This small molecule binds to this protein.
Small molecule (SMILES): CC(=O)N[C@H]1[C@H](O[C@H]2[C@H](O)[C@@H](NC(C)=O)CO[C@@H]2CO)O[C@H](CO)[C@@H](O)[C@@H]1O

Binding-site contacts:
Ligand atom O5 contacts residue ASN119 of chain 1.I at 2.4 Å (h-bond).
Ligand atom C3 contacts residue ASN119 of chain 1.I at 2.8 Å.
Ligand atom O6 contacts residue TRP118 of chain 1.I at 4.5 Å.
Ligand atom O7 contacts residue ASN158 of chain 1.I at 4.1 Å.
Ligand atom N2 contacts residue ASN119 of chain 1.I at 3.6 Å.
Ligand atom C8 contacts residue ASN119 of chain 1.I at 4.3 Å.
Ligand atom O5 contacts residue TRP118 of chain 1.I at 3.8 Å.
Ligand atom C1 contacts residue TRP118 of chain 1.I at 4.3 Å (hydrophobic).
Ligand atom C5 contacts residue ASN119 of chain 1.I at 3.3 Å.
Ligand atom C2 contacts residue ASN119 of chain 1.I at 2.3 Å.
Ligand atom O3 contacts residue ASN119 of chain 1.I at 2.7 Å (h-bond).
Ligand atom C1 contacts residue ASN119 of chain 1.I at 1.4 Å.
Ligand atom C7 contacts residue ASN119 of chain 1.I at 4.5 Å.
Ligand atom C6 contacts residue ASN119 of chain 1.I at 4.5 Å.
Ligand atom C4 contacts residue ASN119 of chain 1.I at 3.1 Å.

Sequence of chain 1.I:
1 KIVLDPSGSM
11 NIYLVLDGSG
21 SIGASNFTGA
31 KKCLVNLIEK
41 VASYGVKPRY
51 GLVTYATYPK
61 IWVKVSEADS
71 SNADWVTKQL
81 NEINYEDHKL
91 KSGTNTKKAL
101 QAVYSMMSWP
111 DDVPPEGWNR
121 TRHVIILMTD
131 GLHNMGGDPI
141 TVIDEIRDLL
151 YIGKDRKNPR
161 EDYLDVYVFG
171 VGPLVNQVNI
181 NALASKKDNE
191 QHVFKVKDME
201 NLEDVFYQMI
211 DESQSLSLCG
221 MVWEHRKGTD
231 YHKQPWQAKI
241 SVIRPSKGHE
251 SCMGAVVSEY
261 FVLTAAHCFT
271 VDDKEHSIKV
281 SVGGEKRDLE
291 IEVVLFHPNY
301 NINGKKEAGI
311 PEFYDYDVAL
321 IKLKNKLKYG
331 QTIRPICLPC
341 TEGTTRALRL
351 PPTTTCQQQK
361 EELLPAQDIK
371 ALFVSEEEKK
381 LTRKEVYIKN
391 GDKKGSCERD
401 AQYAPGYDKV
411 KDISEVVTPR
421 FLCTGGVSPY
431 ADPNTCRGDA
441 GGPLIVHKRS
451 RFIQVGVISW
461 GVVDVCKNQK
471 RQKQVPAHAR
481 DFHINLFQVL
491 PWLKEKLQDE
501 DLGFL